A protein and the small-molecule ligand that binds it are described below.
Small molecule (SMILES): NCC(=O)O

Binding-site contacts:
Ligand atom O contacts residue LEU64 of chain 2.D at 4.4 Å.
Ligand atom N contacts residue PHE61 of chain 2.D at 3.6 Å.
Ligand atom CA contacts residue PHE61 of chain 2.D at 4.4 Å (hydrophobic).

Sequence of chain 2.D:
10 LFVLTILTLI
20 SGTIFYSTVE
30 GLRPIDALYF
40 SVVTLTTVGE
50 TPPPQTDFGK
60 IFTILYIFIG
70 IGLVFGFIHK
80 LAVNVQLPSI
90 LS